Binding-site contacts:
Ligand atom O7 contacts residue HIS171 of chain 1.A at 4.3 Å.
Ligand atom C2 contacts residue ASN122 of chain 1.A at 2.4 Å.
Ligand atom N2 contacts residue ASN122 of chain 1.A at 2.9 Å (h-bond).
Ligand atom C1 contacts residue GLU170 of chain 1.A at 3.8 Å.
Ligand atom C7 contacts residue ASN122 of chain 1.A at 3.5 Å.
Ligand atom C1 contacts residue ASN122 of chain 1.A at 1.4 Å.
Ligand atom C2 contacts residue GLU170 of chain 1.A at 3.8 Å.
Ligand atom N2 contacts residue GLU170 of chain 1.A at 4.5 Å.
Ligand atom C3 contacts residue ASN122 of chain 1.A at 3.8 Å.
Ligand atom O5 contacts residue GLU170 of chain 1.A at 3.9 Å.
Ligand atom C8 contacts residue HIS171 of chain 1.A at 4.1 Å.
Ligand atom O5 contacts residue ASN122 of chain 1.A at 2.3 Å (h-bond).
Ligand atom O7 contacts residue ASN122 of chain 1.A at 3.8 Å.
Ligand atom O7 contacts residue GLU170 of chain 1.A at 3.6 Å (salt-bridge).
Ligand atom C7 contacts residue GLU170 of chain 1.A at 4.3 Å.
Ligand atom C5 contacts residue ASN122 of chain 1.A at 3.6 Å.
Ligand atom C8 contacts residue VAL120 of chain 1.A at 4.2 Å (hydrophobic).
Ligand atom C8 contacts residue TRP172 of chain 1.A at 3.8 Å (hydrophobic).
Ligand atom C8 contacts residue GLU170 of chain 1.A at 4.0 Å.
Ligand atom C4 contacts residue ASN122 of chain 1.A at 4.2 Å.

This small molecule binds to this protein.
Small molecule (SMILES): CC(=O)N[C@H]1[C@H](O[C@H]2[C@H](O)[C@@H](NC(C)=O)CO[C@@H]2CO)O[C@H](CO)[C@@H](O)[C@@H]1O

Sequence of chain 1.A:
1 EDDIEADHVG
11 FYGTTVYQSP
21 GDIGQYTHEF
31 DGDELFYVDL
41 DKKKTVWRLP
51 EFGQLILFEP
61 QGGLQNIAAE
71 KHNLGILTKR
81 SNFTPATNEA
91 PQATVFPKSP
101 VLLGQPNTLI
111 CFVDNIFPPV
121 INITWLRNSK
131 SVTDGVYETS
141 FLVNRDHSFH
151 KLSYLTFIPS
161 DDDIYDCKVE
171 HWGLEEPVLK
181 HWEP